Sequence of chain 1.B:
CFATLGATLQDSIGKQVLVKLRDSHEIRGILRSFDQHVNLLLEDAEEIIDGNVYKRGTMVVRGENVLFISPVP

This small molecule binds to this protein.
Small molecule (SMILES): O=c1ccn([C@@H]2O[C@H](CO)[C@@H](O)[C@H]2O)c(=O)[nH]1

Binding-site contacts:
Ligand atom N1 contacts residue GLN43 of chain 1.A at 4.5 Å.
Ligand atom O4 contacts residue VAL45 of chain 1.A at 3.3 Å.
Ligand atom C2 contacts residue GLN43 of chain 1.A at 4.3 Å.
Ligand atom N3 contacts residue ASP42 of chain 1.B at 4.2 Å.
Ligand atom O4' contacts residue GLN43 of chain 1.A at 3.8 Å.
Ligand atom C3' contacts residue GLY13 of chain 1.A at 3.6 Å.
Ligand atom N3 contacts residue ASN46 of chain 1.B at 3.9 Å.
Ligand atom C4 contacts residue GLN43 of chain 1.A at 4.4 Å.
Ligand atom C6 contacts residue LEU12 of chain 1.A at 4.3 Å (hydrophobic).
Ligand atom C5 contacts residue GLY13 of chain 1.A at 4.2 Å.
Ligand atom O2' contacts residue GLY13 of chain 1.A at 3.7 Å.
Ligand atom O4 contacts residue LEU12 of chain 1.A at 4.3 Å.
Ligand atom C5' contacts residue PHE41 of chain 1.A at 4.0 Å (hydrophobic).
Ligand atom O5' contacts residue GLN17 of chain 1.A at 4.2 Å.
Ligand atom O3' contacts residue GLY13 of chain 1.A at 4.5 Å.
Ligand atom C1' contacts residue GLY13 of chain 1.A at 4.2 Å.
Ligand atom C2' contacts residue GLY13 of chain 1.A at 3.1 Å.
Ligand atom C6 contacts residue LEU16 of chain 1.A at 4.2 Å (hydrophobic).
Ligand atom C5 contacts residue LEU16 of chain 1.A at 3.7 Å (hydrophobic).
Ligand atom C5' contacts residue GLN43 of chain 1.A at 3.9 Å.
Ligand atom O4 contacts residue ASN46 of chain 1.B at 4.1 Å.
Ligand atom C5' contacts residue ASP42 of chain 1.A at 4.4 Å.
Ligand atom O5' contacts residue PHE41 of chain 1.A at 3.9 Å.
Ligand atom O3' contacts residue GLN17 of chain 1.A at 4.1 Å.
Ligand atom C6 contacts residue GLY13 of chain 1.A at 3.5 Å.
Ligand atom C5 contacts residue LEU12 of chain 1.A at 4.3 Å (hydrophobic).
Ligand atom C4 contacts residue VAL45 of chain 1.A at 3.8 Å (hydrophobic).
Ligand atom C5 contacts residue VAL45 of chain 1.A at 4.2 Å (hydrophobic).
Ligand atom N1 contacts residue GLY13 of chain 1.A at 4.2 Å.
Ligand atom C3' contacts residue GLN17 of chain 1.A at 4.5 Å.
Ligand atom O2' contacts residue ALA10 of chain 1.A at 4.5 Å.
Ligand atom N3 contacts residue GLN43 of chain 1.A at 4.2 Å.
Ligand atom C4 contacts residue LEU12 of chain 1.A at 4.4 Å (hydrophobic).
Ligand atom C4' contacts residue GLN43 of chain 1.A at 4.4 Å.
Ligand atom O2 contacts residue ASP42 of chain 1.B at 4.0 Å.
Ligand atom C2 contacts residue ASP42 of chain 1.B at 4.5 Å.

Sequence of chain 1.A:
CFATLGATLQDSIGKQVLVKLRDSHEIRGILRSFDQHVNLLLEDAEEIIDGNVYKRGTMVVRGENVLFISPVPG